Sequence of chain 1.B:
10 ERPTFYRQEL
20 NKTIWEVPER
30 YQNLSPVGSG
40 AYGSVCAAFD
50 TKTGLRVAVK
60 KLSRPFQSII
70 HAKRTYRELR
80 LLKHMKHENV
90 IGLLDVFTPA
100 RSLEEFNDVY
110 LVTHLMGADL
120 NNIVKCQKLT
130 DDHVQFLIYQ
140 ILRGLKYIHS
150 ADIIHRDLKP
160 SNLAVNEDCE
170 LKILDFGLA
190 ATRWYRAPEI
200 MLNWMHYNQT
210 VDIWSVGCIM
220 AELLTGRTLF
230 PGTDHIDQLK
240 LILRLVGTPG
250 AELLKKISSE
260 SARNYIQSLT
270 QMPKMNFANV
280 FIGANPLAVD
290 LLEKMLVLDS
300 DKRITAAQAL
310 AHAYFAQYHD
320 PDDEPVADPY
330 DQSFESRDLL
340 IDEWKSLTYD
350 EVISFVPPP

Binding-site contacts:
Ligand atom C8 contacts residue GLU77 of chain 1.B at 3.7 Å.
Ligand atom C1 contacts residue THR112 of chain 1.B at 3.5 Å.
Ligand atom C12 contacts residue PHE175 of chain 1.B at 3.6 Å (hydrophobic).
Ligand atom C30 contacts residue VAL36 of chain 1.B at 3.8 Å (hydrophobic).
Ligand atom O9 contacts residue ILE90 of chain 1.B at 3.4 Å.
Ligand atom C11 contacts residue LEU177 of chain 1.B at 3.8 Å (hydrophobic).
Ligand atom C31 contacts residue SER38 of chain 1.B at 3.5 Å.
Ligand atom O9 contacts residue LEU173 of chain 1.B at 3.6 Å.
Ligand atom N10 contacts residue GLU77 of chain 1.B at 2.8 Å (salt-bridge).
Ligand atom C20 contacts residue HIS113 of chain 1.B at 3.6 Å.
Ligand atom C22 contacts residue LEU114 of chain 1.B at 3.3 Å (hydrophobic).
Ligand atom N14 contacts residue THR112 of chain 1.B at 3.2 Å (h-bond).
Ligand atom C4 contacts residue GLU77 of chain 1.B at 3.7 Å.
Ligand atom C20 contacts residue LEU114 of chain 1.B at 3.1 Å (hydrophobic).
Ligand atom C21 contacts residue LEU173 of chain 1.B at 3.8 Å (hydrophobic).
Ligand atom C21 contacts residue THR112 of chain 1.B at 3.9 Å.
Ligand atom C5 contacts residue LEU81 of chain 1.B at 3.7 Å (hydrophobic).
Ligand atom C11 contacts residue ASP174 of chain 1.B at 3.7 Å.
Ligand atom C18 contacts residue LEU173 of chain 1.B at 3.9 Å (hydrophobic).
Ligand atom C11 contacts residue GLU77 of chain 1.B at 3.7 Å.
Ligand atom C7 contacts residue LEU110 of chain 1.B at 3.6 Å (hydrophobic).
Ligand atom C7 contacts residue LYS59 of chain 1.B at 3.7 Å.
Ligand atom C7 contacts residue ALA57 of chain 1.B at 3.6 Å (hydrophobic).
Ligand atom C11 contacts residue PHE175 of chain 1.B at 3.8 Å (hydrophobic).
Ligand atom C21 contacts residue HIS113 of chain 1.B at 3.6 Å.
Ligand atom C31 contacts residue GLY39 of chain 1.B at 3.5 Å.
Ligand atom O9 contacts residue ASP174 of chain 1.B at 2.8 Å (salt-bridge).
Ligand atom C26 contacts residue LEU114 of chain 1.B at 3.0 Å (hydrophobic).
Ligand atom C5 contacts residue LYS59 of chain 1.B at 3.6 Å.
Ligand atom C2 contacts residue THR112 of chain 1.B at 3.6 Å.
Ligand atom C13 contacts residue PHE175 of chain 1.B at 3.5 Å (hydrophobic).
Ligand atom C7 contacts residue THR112 of chain 1.B at 3.5 Å.
Ligand atom C5 contacts residue GLU77 of chain 1.B at 3.1 Å.
Ligand atom C12 contacts residue GLU77 of chain 1.B at 3.7 Å.
Ligand atom C31 contacts residue VAL44 of chain 1.B at 3.8 Å (hydrophobic).
Ligand atom C6 contacts residue THR112 of chain 1.B at 3.9 Å.
Ligand atom C6 contacts residue LYS59 of chain 1.B at 3.6 Å.
Ligand atom C21 contacts residue ALA57 of chain 1.B at 3.7 Å (hydrophobic).
Ligand atom C8 contacts residue ASP174 of chain 1.B at 3.4 Å.
Ligand atom C18 contacts residue ALA57 of chain 1.B at 3.8 Å (hydrophobic).

This small molecule binds to this protein.
Small molecule (SMILES): CCOC(=O)n1ccc2ccc(C(=O)Nc3cc(C(=O)NC4CC4)ccc3C)cc21